Sequence of chain 1.A:
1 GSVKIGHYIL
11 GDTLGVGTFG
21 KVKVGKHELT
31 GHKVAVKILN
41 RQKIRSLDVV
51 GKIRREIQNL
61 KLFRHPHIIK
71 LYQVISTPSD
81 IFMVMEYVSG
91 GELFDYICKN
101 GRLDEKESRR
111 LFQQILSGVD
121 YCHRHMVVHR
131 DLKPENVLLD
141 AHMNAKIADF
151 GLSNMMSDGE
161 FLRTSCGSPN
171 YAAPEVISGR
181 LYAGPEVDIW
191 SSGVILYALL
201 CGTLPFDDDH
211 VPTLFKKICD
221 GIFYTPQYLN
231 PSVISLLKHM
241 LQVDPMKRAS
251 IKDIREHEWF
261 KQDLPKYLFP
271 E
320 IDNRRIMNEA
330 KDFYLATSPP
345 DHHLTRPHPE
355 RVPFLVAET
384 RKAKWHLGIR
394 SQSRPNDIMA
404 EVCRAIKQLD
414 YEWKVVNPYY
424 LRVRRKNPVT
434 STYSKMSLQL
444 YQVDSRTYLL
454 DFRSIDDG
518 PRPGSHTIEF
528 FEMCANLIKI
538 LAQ

Binding-site contacts:
Ligand atom C8 contacts residue ALA35 of chain 1.A at 3.6 Å (hydrophobic).
Ligand atom C26 contacts residue VAL22 of chain 1.A at 3.7 Å (hydrophobic).
Ligand atom C4 contacts residue LEU14 of chain 1.A at 3.8 Å (hydrophobic).
Ligand atom C28 contacts residue ASN136 of chain 1.A at 3.6 Å.
Ligand atom C8 contacts residue LEU138 of chain 1.A at 3.6 Å (hydrophobic).
Ligand atom C5 contacts residue LEU138 of chain 1.A at 3.4 Å (hydrophobic).
Ligand atom C2 contacts residue LEU14 of chain 1.A at 3.8 Å (hydrophobic).
Ligand atom C7 contacts residue LEU138 of chain 1.A at 3.4 Å (hydrophobic).
Ligand atom C15 contacts residue ASP149 of chain 1.A at 3.1 Å.
Ligand atom C3 contacts residue VAL88 of chain 1.A at 3.5 Å (hydrophobic).
Ligand atom O4 contacts residue GLY15 of chain 1.A at 3.5 Å.
Ligand atom N1 contacts residue GLU86 of chain 1.A at 3.1 Å (salt-bridge).
Ligand atom C24 contacts residue GLU92 of chain 1.A at 3.4 Å.
Ligand atom C28 contacts residue LEU138 of chain 1.A at 3.5 Å (hydrophobic).
Ligand atom C16 contacts residue ASP149 of chain 1.A at 3.5 Å.
Ligand atom C19 contacts residue LEU138 of chain 1.A at 3.8 Å (hydrophobic).
Ligand atom C23 contacts residue GLU92 of chain 1.A at 3.3 Å.
Ligand atom C25 contacts residue LEU14 of chain 1.A at 3.7 Å (hydrophobic).
Ligand atom O5 contacts residue TYR87 of chain 1.A at 3.5 Å.
Ligand atom N1 contacts residue ALA35 of chain 1.A at 3.2 Å.
Ligand atom C13 contacts residue MET85 of chain 1.A at 3.6 Å (hydrophobic).
Ligand atom C3 contacts residue LEU14 of chain 1.A at 3.7 Å (hydrophobic).
Ligand atom N4 contacts residue LEU138 of chain 1.A at 3.4 Å.
Ligand atom C6 contacts residue LEU138 of chain 1.A at 3.5 Å (hydrophobic).
Ligand atom C26 contacts residue GLY17 of chain 1.A at 3.2 Å.
Ligand atom O6 contacts residue ASN136 of chain 1.A at 3.6 Å.
Ligand atom C4 contacts residue VAL88 of chain 1.A at 3.2 Å (hydrophobic).
Ligand atom C15 contacts residue LYS37 of chain 1.A at 3.7 Å.
Ligand atom C28 contacts residue GLU135 of chain 1.A at 3.1 Å.
Ligand atom C26 contacts residue GLY15 of chain 1.A at 3.7 Å.
Ligand atom C27 contacts residue ASN136 of chain 1.A at 3.2 Å.
Ligand atom C9 contacts residue ALA35 of chain 1.A at 3.6 Å (hydrophobic).
Ligand atom C10 contacts residue LEU138 of chain 1.A at 3.6 Å (hydrophobic).
Ligand atom C6 contacts residue LEU14 of chain 1.A at 3.6 Å (hydrophobic).
Ligand atom C20 contacts residue LEU138 of chain 1.A at 3.7 Å (hydrophobic).
Ligand atom O4 contacts residue VAL22 of chain 1.A at 3.8 Å.
Ligand atom C23 contacts residue GLU135 of chain 1.A at 3.7 Å.
Ligand atom O5 contacts residue VAL88 of chain 1.A at 3.1 Å (h-bond).
Ligand atom N2 contacts residue VAL22 of chain 1.A at 3.7 Å.
Ligand atom C5 contacts residue LEU14 of chain 1.A at 3.6 Å (hydrophobic).

The small molecule below binds the protein below.
Small molecule (SMILES): CN[C@@H]1C[C@H]2O[C@@](C)([C@@H]1OC)n1c3ccccc3c3c4c(c5c6ccccc6n2c5c31)C(=O)NC4